Binding-site contacts:
Ligand atom C7 contacts residue ASN61 of chain 1.B at 4.0 Å.
Ligand atom C1 contacts residue LYS60 of chain 1.B at 4.0 Å.
Ligand atom C6 contacts residue ASN61 of chain 1.B at 4.5 Å.
Ligand atom O1B contacts residue ASN61 of chain 1.B at 3.1 Å (h-bond).
Ligand atom O1A contacts residue LYS60 of chain 1.B at 4.1 Å.
Ligand atom O7 contacts residue LYS60 of chain 1.B at 4.1 Å.
Ligand atom C8 contacts residue TYR100 of chain 1.B at 4.4 Å (hydrophobic).
Ligand atom O2 contacts residue ALA62 of chain 1.B at 4.4 Å.
Ligand atom O9 contacts residue SER64 of chain 1.B at 3.0 Å (h-bond).
Ligand atom O1B contacts residue LYS60 of chain 1.B at 2.8 Å.
Ligand atom C5 contacts residue SER64 of chain 1.B at 4.3 Å.
Ligand atom O6 contacts residue ASN61 of chain 1.B at 4.1 Å.
Ligand atom C2 contacts residue ASN61 of chain 1.B at 3.3 Å.
Ligand atom N5 contacts residue LYS244 of chain 1.C at 4.0 Å.
Ligand atom C9 contacts residue GLY34 of chain 1.B at 3.3 Å.
Ligand atom O9 contacts residue LEU33 of chain 1.B at 3.8 Å.
Ligand atom O1A contacts residue ASN61 of chain 1.B at 3.1 Å (h-bond).
Ligand atom O7 contacts residue ASN61 of chain 1.B at 3.3 Å (h-bond).
Ligand atom C8 contacts residue GLY34 of chain 1.B at 4.4 Å.
Ligand atom C11 contacts residue GLU248 of chain 1.C at 4.5 Å.
Ligand atom O9 contacts residue GLY34 of chain 1.B at 3.7 Å.
Ligand atom C1 contacts residue ASN61 of chain 1.B at 3.1 Å.
Ligand atom O2 contacts residue ASN61 of chain 1.B at 2.2 Å (h-bond).
Ligand atom C9 contacts residue TYR100 of chain 1.B at 3.7 Å (hydrophobic).
Ligand atom C9 contacts residue SER64 of chain 1.B at 4.4 Å.
Ligand atom O1A contacts residue NAG1 of chain 1.J at 3.4 Å.
Ligand atom O1A contacts residue VAL59 of chain 1.B at 4.4 Å.
Ligand atom O9 contacts residue PRO66 of chain 1.B at 4.4 Å.
Ligand atom C4 contacts residue LYS244 of chain 1.C at 4.3 Å.
Ligand atom C11 contacts residue LYS244 of chain 1.C at 2.7 Å.
Ligand atom C10 contacts residue LYS244 of chain 1.C at 3.8 Å.
Ligand atom O4 contacts residue SER64 of chain 1.B at 3.9 Å.
Ligand atom O10 contacts residue SER64 of chain 1.B at 3.8 Å.
Ligand atom O7 contacts residue GLY34 of chain 1.B at 4.2 Å.
Ligand atom C3 contacts residue ASN61 of chain 1.B at 4.4 Å.

Sequence of chain 1.C:
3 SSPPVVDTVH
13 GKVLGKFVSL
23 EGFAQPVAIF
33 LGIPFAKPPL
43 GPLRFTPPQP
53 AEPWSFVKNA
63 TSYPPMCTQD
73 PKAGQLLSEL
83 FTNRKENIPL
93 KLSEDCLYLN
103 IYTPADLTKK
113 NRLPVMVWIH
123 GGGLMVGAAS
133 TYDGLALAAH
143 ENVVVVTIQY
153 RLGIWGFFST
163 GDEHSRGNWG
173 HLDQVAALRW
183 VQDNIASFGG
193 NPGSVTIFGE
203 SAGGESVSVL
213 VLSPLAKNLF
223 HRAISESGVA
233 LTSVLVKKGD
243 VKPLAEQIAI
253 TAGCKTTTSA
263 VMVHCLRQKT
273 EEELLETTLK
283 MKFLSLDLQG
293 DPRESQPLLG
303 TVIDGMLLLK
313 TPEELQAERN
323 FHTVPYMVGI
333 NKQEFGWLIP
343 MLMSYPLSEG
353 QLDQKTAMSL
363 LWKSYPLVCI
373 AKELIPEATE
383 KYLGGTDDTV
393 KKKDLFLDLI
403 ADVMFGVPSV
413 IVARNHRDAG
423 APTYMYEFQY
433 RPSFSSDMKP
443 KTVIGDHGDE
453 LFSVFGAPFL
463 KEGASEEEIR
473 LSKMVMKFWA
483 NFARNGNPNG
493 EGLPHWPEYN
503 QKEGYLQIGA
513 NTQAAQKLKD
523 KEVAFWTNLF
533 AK

Sequence of chain 1.B:
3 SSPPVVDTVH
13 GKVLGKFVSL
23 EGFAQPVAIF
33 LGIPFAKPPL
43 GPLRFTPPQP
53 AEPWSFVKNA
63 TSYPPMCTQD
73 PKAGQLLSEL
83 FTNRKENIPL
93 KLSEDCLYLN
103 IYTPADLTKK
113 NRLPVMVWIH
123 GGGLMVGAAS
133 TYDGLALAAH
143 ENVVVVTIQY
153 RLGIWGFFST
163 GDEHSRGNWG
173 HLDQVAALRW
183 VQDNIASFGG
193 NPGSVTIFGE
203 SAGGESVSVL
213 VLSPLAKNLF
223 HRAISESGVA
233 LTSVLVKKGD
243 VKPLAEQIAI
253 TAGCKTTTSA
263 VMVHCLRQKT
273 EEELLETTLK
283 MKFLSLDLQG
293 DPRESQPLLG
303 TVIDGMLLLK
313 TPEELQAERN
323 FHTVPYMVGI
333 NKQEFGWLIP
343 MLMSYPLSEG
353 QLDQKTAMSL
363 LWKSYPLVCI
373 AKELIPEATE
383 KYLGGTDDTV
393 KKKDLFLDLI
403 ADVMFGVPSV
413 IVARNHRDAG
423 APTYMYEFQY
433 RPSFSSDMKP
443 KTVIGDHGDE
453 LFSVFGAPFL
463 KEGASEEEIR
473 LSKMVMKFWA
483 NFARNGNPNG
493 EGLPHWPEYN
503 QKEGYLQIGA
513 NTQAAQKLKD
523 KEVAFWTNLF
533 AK

This small molecule binds to this protein.
Small molecule (SMILES): CC(=O)N[C@H]1[C@H]([C@H](O)[C@H](O)CO)O[C@@](O)(C(=O)O)C[C@@H]1O